Binding-site contacts:
Ligand atom C35 contacts residue 2CV1 of chain 1.H at 3.2 Å.
Ligand atom N33 contacts residue 2CV1 of chain 1.H at 3.7 Å.
Ligand atom C35 contacts residue ARG175 of chain 1.B at 3.6 Å.
Ligand atom C9 contacts residue ILE179 of chain 1.B at 4.0 Å (hydrophobic).
Ligand atom O34 contacts residue ARG175 of chain 1.B at 4.2 Å.
Ligand atom C21 contacts residue ALA176 of chain 1.B at 4.4 Å (hydrophobic).
Ligand atom C36 contacts residue 2CV1 of chain 1.H at 3.6 Å.
Ligand atom C15 contacts residue ILE179 of chain 1.B at 3.8 Å (hydrophobic).
Ligand atom C1 contacts residue ILE179 of chain 1.B at 4.4 Å (hydrophobic).
Ligand atom C12 contacts residue ALA176 of chain 1.B at 4.2 Å (hydrophobic).
Ligand atom C12 contacts residue ILE179 of chain 1.B at 4.3 Å (hydrophobic).
Ligand atom N33 contacts residue ARG175 of chain 1.B at 3.5 Å.
Ligand atom C30 contacts residue ARG175 of chain 1.B at 3.8 Å.
Ligand atom C27 contacts residue ARG175 of chain 1.B at 3.8 Å.
Ligand atom C21 contacts residue ARG175 of chain 1.B at 4.3 Å.
Ligand atom C21 contacts residue ILE179 of chain 1.B at 4.2 Å (hydrophobic).
Ligand atom C36 contacts residue ARG175 of chain 1.B at 3.5 Å.

Sequence of chain 1.B:
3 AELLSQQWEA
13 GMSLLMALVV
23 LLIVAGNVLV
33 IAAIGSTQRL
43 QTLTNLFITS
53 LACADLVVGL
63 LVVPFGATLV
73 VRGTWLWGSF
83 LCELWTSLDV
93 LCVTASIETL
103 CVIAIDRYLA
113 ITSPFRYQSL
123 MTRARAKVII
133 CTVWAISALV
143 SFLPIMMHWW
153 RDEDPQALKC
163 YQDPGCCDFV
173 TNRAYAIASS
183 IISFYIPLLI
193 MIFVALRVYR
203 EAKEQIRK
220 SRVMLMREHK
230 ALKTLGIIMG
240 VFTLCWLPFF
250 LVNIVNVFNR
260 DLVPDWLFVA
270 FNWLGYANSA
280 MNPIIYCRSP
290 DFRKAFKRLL

A small-molecule ligand and the protein it binds are described below.
Small molecule (SMILES): CCCCCCCCCC(=O)N(CCO)C[C@@H](O)[C@@H](O)[C@@H](O)[C@@H](O)CO